This protein binds this small molecule.
Small molecule (SMILES): NC(=O)Nc1ccccc1

Binding-site contacts:
Ligand atom C3 contacts residue TYR133 of chain 1.B at 3.5 Å (hydrophobic).
Ligand atom C7 contacts residue PHE124 of chain 1.B at 3.5 Å (hydrophobic).
Ligand atom O1 contacts residue SO41 of chain 1.M at 3.5 Å (h-bond).
Ligand atom C5 contacts residue SO41 of chain 1.M at 3.2 Å.
Ligand atom C7 contacts residue LYS125 of chain 1.B at 4.3 Å.
Ligand atom C1 contacts residue ILE42 of chain 1.B at 4.2 Å (hydrophobic).
Ligand atom N2 contacts residue ALA41 of chain 1.B at 4.2 Å.
Ligand atom C6 contacts residue LYS125 of chain 1.B at 4.1 Å.
Ligand atom C1 contacts residue LYS135 of chain 1.B at 4.4 Å.
Ligand atom C6 contacts residue LYS135 of chain 1.B at 4.0 Å.
Ligand atom C4 contacts residue LYS126 of chain 1.B at 4.0 Å.
Ligand atom C3 contacts residue LYS126 of chain 1.B at 4.1 Å.
Ligand atom N1 contacts residue LYS135 of chain 1.B at 4.1 Å.
Ligand atom C6 contacts residue PHE124 of chain 1.B at 3.8 Å (hydrophobic).
Ligand atom C6 contacts residue TYR133 of chain 1.B at 3.8 Å (hydrophobic).
Ligand atom N2 contacts residue ILE42 of chain 1.B at 3.5 Å.
Ligand atom C6 contacts residue PHE134 of chain 1.B at 3.9 Å (hydrophobic).
Ligand atom C7 contacts residue TYR107 of chain 1.B at 4.1 Å (hydrophobic).
Ligand atom C6 contacts residue LYS126 of chain 1.B at 3.7 Å.
Ligand atom C7 contacts residue LYS135 of chain 1.B at 4.3 Å.
Ligand atom C7 contacts residue LYS126 of chain 1.B at 3.8 Å.
Ligand atom C5 contacts residue PHE124 of chain 1.B at 4.1 Å (hydrophobic).
Ligand atom C2 contacts residue LYS126 of chain 1.B at 4.0 Å.
Ligand atom C3 contacts residue LYS135 of chain 1.B at 3.8 Å.
Ligand atom O1 contacts residue LYS135 of chain 1.B at 4.0 Å.
Ligand atom C2 contacts residue TYR133 of chain 1.B at 4.4 Å (hydrophobic).
Ligand atom C4 contacts residue SO41 of chain 1.M at 3.4 Å.
Ligand atom C4 contacts residue LYS135 of chain 1.B at 3.5 Å.
Ligand atom C5 contacts residue LYS126 of chain 1.B at 4.1 Å.
Ligand atom C2 contacts residue LYS135 of chain 1.B at 3.6 Å.
Ligand atom C3 contacts residue PHE134 of chain 1.B at 3.8 Å (hydrophobic).
Ligand atom C5 contacts residue TYR107 of chain 1.B at 4.2 Å (hydrophobic).
Ligand atom C5 contacts residue LYS135 of chain 1.B at 3.8 Å.
Ligand atom C7 contacts residue SO41 of chain 1.M at 4.2 Å.

Sequence of chain 1.B:
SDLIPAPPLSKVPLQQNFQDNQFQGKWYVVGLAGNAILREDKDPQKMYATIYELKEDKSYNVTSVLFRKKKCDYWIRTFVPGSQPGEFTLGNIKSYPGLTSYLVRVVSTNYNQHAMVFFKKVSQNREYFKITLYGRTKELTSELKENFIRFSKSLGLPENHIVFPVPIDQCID